The small molecule below binds the protein below.
Small molecule (SMILES): CSCC/C(=N\Cc1c(COP(=O)(O)O)cnc(C)c1O)C(=O)O

Binding-site contacts:
Ligand atom O1 contacts residue ARG367 of chain 1.D at 3.0 Å (salt-bridge).
Ligand atom C5 contacts residue TYR108 of chain 1.D at 3.6 Å (hydrophobic).
Ligand atom C2A contacts residue THR182 of chain 1.D at 3.5 Å.
Ligand atom O2 contacts residue ARG367 of chain 1.D at 3.0 Å (salt-bridge).
Ligand atom OP3 contacts residue ARG55 of chain 1.A at 2.8 Å (salt-bridge).
Ligand atom CE contacts residue TYR108 of chain 1.D at 3.2 Å (hydrophobic).
Ligand atom OP1 contacts residue SER204 of chain 1.D at 2.6 Å (h-bond).
Ligand atom N contacts residue TYR108 of chain 1.D at 3.2 Å.
Ligand atom C4A contacts residue TYR108 of chain 1.D at 3.5 Å (hydrophobic).
Ligand atom OP3 contacts residue MET84 of chain 1.D at 2.8 Å (h-bond).
Ligand atom P contacts residue SER202 of chain 1.D at 3.5 Å.
Ligand atom CA contacts residue TYR108 of chain 1.D at 3.3 Å (hydrophobic).
Ligand atom CB contacts residue TYR108 of chain 1.D at 3.5 Å (hydrophobic).
Ligand atom N contacts residue LYS205 of chain 1.D at 3.4 Å.
Ligand atom C2A contacts residue ASP180 of chain 1.D at 3.5 Å.
Ligand atom P contacts residue ARG55 of chain 1.A at 3.6 Å.
Ligand atom OP4 contacts residue GLY83 of chain 1.D at 3.4 Å.
Ligand atom N1 contacts residue ASP180 of chain 1.D at 2.7 Å (salt-bridge).
Ligand atom O3 contacts residue ASN155 of chain 1.D at 2.7 Å (h-bond).
Ligand atom CB contacts residue LYS205 of chain 1.D at 3.2 Å.
Ligand atom O1 contacts residue THR347 of chain 1.D at 3.3 Å.
Ligand atom P contacts residue GLY83 of chain 1.D at 3.3 Å.
Ligand atom C2 contacts residue ASP180 of chain 1.D at 3.5 Å.
Ligand atom O2 contacts residue ASN155 of chain 1.D at 2.9 Å (h-bond).
Ligand atom OP3 contacts residue SER82 of chain 1.D at 3.3 Å.
Ligand atom OP1 contacts residue GLY83 of chain 1.D at 2.9 Å (h-bond).
Ligand atom SD contacts residue TYR108 of chain 1.D at 3.1 Å (h-bond).
Ligand atom C4A contacts residue LYS205 of chain 1.D at 3.4 Å.
Ligand atom C contacts residue THR347 of chain 1.D at 3.5 Å.
Ligand atom OP3 contacts residue GLY83 of chain 1.D at 3.0 Å (h-bond).
Ligand atom O2 contacts residue TYR108 of chain 1.D at 3.5 Å.
Ligand atom OP2 contacts residue ARG55 of chain 1.A at 2.8 Å (salt-bridge).
Ligand atom N1 contacts residue THR182 of chain 1.D at 3.5 Å (h-bond).
Ligand atom O2 contacts residue THR347 of chain 1.D at 3.4 Å.
Ligand atom OP1 contacts residue SER202 of chain 1.D at 2.7 Å (h-bond).
Ligand atom OP2 contacts residue TYR53 of chain 1.A at 2.7 Å (h-bond).
Ligand atom CA contacts residue LYS205 of chain 1.D at 3.4 Å.
Ligand atom OP4 contacts residue SER202 of chain 1.D at 2.9 Å (h-bond).
Ligand atom OP1 contacts residue TYR53 of chain 1.A at 3.5 Å (h-bond).
Ligand atom O1 contacts residue SER332 of chain 1.D at 2.8 Å (h-bond).

Sequence of chain 1.D:
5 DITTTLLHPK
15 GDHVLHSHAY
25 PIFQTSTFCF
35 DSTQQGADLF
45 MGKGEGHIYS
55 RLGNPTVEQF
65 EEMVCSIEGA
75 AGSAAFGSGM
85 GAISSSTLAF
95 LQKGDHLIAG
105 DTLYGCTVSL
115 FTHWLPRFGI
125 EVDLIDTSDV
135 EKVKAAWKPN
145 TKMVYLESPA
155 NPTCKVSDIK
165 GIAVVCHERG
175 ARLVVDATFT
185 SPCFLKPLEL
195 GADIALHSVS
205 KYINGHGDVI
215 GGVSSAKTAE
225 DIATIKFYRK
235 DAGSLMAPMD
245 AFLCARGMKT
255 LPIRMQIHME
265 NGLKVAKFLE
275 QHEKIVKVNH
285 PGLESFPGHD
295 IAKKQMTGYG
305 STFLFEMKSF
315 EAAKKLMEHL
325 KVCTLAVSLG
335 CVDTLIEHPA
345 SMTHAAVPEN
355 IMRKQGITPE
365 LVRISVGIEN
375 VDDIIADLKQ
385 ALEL

Sequence of chain 1.A:
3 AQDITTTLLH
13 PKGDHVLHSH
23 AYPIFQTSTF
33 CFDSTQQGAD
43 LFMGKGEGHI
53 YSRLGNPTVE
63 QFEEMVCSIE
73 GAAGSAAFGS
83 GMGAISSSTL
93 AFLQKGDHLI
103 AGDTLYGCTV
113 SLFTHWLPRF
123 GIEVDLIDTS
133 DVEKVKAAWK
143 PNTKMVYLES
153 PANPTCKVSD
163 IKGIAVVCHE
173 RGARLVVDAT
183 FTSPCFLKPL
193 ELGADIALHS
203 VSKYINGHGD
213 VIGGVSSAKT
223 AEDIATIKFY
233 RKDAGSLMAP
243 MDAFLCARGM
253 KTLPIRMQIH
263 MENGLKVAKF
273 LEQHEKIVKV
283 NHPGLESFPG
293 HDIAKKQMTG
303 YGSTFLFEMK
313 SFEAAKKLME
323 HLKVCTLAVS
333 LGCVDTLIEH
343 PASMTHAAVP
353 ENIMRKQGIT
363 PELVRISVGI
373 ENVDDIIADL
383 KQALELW